This small molecule binds to this protein.
Small molecule (SMILES): N#C[Fe](C#N)(C#[O+])O[Ni]

Binding-site contacts:
Ligand atom C1 contacts residue CYS64 of chain 1.C at 3.2 Å (hydrophobic).
Ligand atom NI contacts residue CSO546 of chain 1.C at 2.4 Å.
Ligand atom C1 contacts residue HIS68 of chain 1.C at 3.4 Å.
Ligand atom N2 contacts residue CYS549 of chain 1.C at 3.5 Å.
Ligand atom C1 contacts residue CYS549 of chain 1.C at 3.1 Å (hydrophobic).
Ligand atom O1 contacts residue HIS68 of chain 1.C at 3.4 Å (h-bond).
Ligand atom O1 contacts residue PRO501 of chain 1.C at 3.5 Å.
Ligand atom O4 contacts residue CYS549 of chain 1.C at 3.0 Å (h-bond).
Ligand atom C2 contacts residue ARG479 of chain 1.C at 3.6 Å.
Ligand atom O1 contacts residue LEU482 of chain 1.C at 3.4 Å.
Ligand atom O4 contacts residue ARG479 of chain 1.C at 3.2 Å.
Ligand atom N2 contacts residue VAL500 of chain 1.C at 3.6 Å.
Ligand atom N3 contacts residue ALA477 of chain 1.C at 3.5 Å.
Ligand atom N2 contacts residue SER502 of chain 1.C at 2.9 Å (h-bond).
Ligand atom C3 contacts residue ARG479 of chain 1.C at 3.4 Å.
Ligand atom NI contacts residue CYS64 of chain 1.C at 2.4 Å.
Ligand atom C2 contacts residue SER502 of chain 1.C at 3.8 Å.
Ligand atom N3 contacts residue ARG479 of chain 1.C at 3.0 Å (salt-bridge).
Ligand atom C1 contacts residue VAL500 of chain 1.C at 3.5 Å (hydrophobic).
Ligand atom NI contacts residue CYS549 of chain 1.C at 2.6 Å.
Ligand atom O1 contacts residue ALA477 of chain 1.C at 3.9 Å.
Ligand atom O1 contacts residue VAL500 of chain 1.C at 3.4 Å.
Ligand atom N2 contacts residue PRO501 of chain 1.C at 3.5 Å.
Ligand atom C2 contacts residue VAL500 of chain 1.C at 3.6 Å (hydrophobic).
Ligand atom FE contacts residue CYS64 of chain 1.C at 2.4 Å.
Ligand atom C2 contacts residue CYS549 of chain 1.C at 3.1 Å (hydrophobic).
Ligand atom C1 contacts residue THR67 of chain 1.C at 3.7 Å.
Ligand atom C2 contacts residue PRO501 of chain 1.C at 3.7 Å (hydrophobic).
Ligand atom C3 contacts residue CYS64 of chain 1.C at 3.2 Å (hydrophobic).
Ligand atom O4 contacts residue CSO546 of chain 1.C at 3.1 Å.
Ligand atom NI contacts residue CYS61 of chain 1.C at 2.4 Å.
Ligand atom C3 contacts residue ALA477 of chain 1.C at 4.0 Å (hydrophobic).
Ligand atom N2 contacts residue ARG479 of chain 1.C at 3.7 Å.
Ligand atom O1 contacts residue THR67 of chain 1.C at 3.6 Å (h-bond).
Ligand atom FE contacts residue CYS549 of chain 1.C at 2.4 Å.
Ligand atom N3 contacts residue CYS64 of chain 1.C at 3.6 Å.
Ligand atom O4 contacts residue CYS64 of chain 1.C at 2.8 Å (h-bond).
Ligand atom O1 contacts residue CYS549 of chain 1.C at 3.9 Å.
Ligand atom N3 contacts residue PRO478 of chain 1.C at 3.3 Å.
Ligand atom C1 contacts residue PRO501 of chain 1.C at 3.9 Å (hydrophobic).

Sequence of chain 1.C:
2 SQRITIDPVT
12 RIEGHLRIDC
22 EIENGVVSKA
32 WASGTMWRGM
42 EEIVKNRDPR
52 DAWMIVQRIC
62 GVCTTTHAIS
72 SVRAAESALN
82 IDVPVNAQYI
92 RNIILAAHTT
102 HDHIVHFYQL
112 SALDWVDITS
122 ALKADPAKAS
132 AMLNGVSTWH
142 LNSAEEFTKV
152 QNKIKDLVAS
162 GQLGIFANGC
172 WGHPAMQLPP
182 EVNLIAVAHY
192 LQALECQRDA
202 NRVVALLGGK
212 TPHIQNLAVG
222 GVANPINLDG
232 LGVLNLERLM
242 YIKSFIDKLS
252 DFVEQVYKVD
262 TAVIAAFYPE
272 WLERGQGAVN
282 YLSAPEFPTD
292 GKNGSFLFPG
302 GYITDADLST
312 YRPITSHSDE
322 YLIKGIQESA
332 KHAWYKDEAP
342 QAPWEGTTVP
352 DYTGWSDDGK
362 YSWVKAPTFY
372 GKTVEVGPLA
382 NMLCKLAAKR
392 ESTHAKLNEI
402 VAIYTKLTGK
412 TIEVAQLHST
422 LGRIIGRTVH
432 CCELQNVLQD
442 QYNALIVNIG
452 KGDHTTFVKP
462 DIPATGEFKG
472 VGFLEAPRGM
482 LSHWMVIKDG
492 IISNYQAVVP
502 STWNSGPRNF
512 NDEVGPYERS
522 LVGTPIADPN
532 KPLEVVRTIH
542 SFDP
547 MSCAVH